This protein binds this small molecule.
Small molecule (SMILES): CC(c1ccc(C(F)(F)F)nc1)[S@@](C)(=O)=NC#N

Sequence of chain 1.F:
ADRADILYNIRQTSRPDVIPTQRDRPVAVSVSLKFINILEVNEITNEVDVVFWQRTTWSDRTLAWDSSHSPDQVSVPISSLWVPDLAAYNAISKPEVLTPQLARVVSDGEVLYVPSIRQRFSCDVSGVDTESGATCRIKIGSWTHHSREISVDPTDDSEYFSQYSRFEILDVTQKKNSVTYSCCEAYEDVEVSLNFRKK

Binding-site contacts:
Ligand atom C10 contacts residue SER142 of chain 1.F at 3.5 Å.
Ligand atom C9 contacts residue TYR89 of chain 1.F at 3.3 Å (hydrophobic).
Ligand atom N3 contacts residue TYR89 of chain 1.F at 2.7 Å.
Ligand atom C9 contacts residue TYR185 of chain 1.F at 3.6 Å (hydrophobic).
Ligand atom C5 contacts residue TYR192 of chain 1.F at 3.4 Å (hydrophobic).
Ligand atom F1 contacts residue THR144 of chain 1.F at 3.0 Å.
Ligand atom C4 contacts residue TRP143 of chain 1.F at 3.4 Å (hydrophobic).
Ligand atom C3 contacts residue TRP143 of chain 1.F at 3.2 Å (hydrophobic).
Ligand atom C5 contacts residue TRP143 of chain 1.F at 3.5 Å (hydrophobic).
Ligand atom C10 contacts residue TYR192 of chain 1.F at 3.5 Å (hydrophobic).
Ligand atom N1 contacts residue TRP143 of chain 1.F at 3.4 Å (h-bond).
Ligand atom N2 contacts residue TYR89 of chain 1.F at 3.6 Å.
Ligand atom C7 contacts residue TRP143 of chain 1.F at 3.3 Å (hydrophobic).
Ligand atom F3 contacts residue TYR192 of chain 1.F at 3.9 Å.
Ligand atom C5 contacts residue CYS188 of chain 1.F at 3.5 Å (hydrophobic).
Ligand atom C2 contacts residue TRP143 of chain 1.F at 3.5 Å (hydrophobic).
Ligand atom C3 contacts residue CYS188 of chain 1.F at 3.9 Å (hydrophobic).
Ligand atom C9 contacts residue TRP53 of chain 1.G at 3.6 Å (hydrophobic).
Ligand atom F2 contacts residue VAL114 of chain 1.G at 3.6 Å.
Ligand atom C9 contacts residue TRP143 of chain 1.F at 3.9 Å (hydrophobic).
Ligand atom C10 contacts residue TYR89 of chain 1.F at 3.7 Å (hydrophobic).
Ligand atom F1 contacts residue ARG104 of chain 1.G at 3.5 Å.
Ligand atom F2 contacts residue LEU112 of chain 1.G at 3.4 Å.
Ligand atom C8 contacts residue ARG104 of chain 1.G at 3.7 Å.
Ligand atom C10 contacts residue TRP143 of chain 1.F at 3.3 Å (hydrophobic).
Ligand atom C4 contacts residue TYR192 of chain 1.F at 3.9 Å (hydrophobic).
Ligand atom N3 contacts residue TRP53 of chain 1.G at 3.5 Å.
Ligand atom C6 contacts residue TRP143 of chain 1.F at 3.6 Å (hydrophobic).
Ligand atom N2 contacts residue TRP143 of chain 1.F at 3.1 Å.
Ligand atom N1 contacts residue VAL114 of chain 1.G at 3.6 Å.
Ligand atom C7 contacts residue VAL114 of chain 1.G at 3.7 Å (hydrophobic).
Ligand atom S1 contacts residue TRP143 of chain 1.F at 4.0 Å.
Ligand atom C1 contacts residue TRP53 of chain 1.G at 3.5 Å (hydrophobic).
Ligand atom F3 contacts residue LEU112 of chain 1.G at 4.0 Å.
Ligand atom F3 contacts residue ARG104 of chain 1.G at 2.9 Å.
Ligand atom N3 contacts residue TYR185 of chain 1.F at 3.6 Å.
Ligand atom O1 contacts residue TYR185 of chain 1.F at 3.4 Å.
Ligand atom C4 contacts residue CYS188 of chain 1.F at 3.3 Å (hydrophobic).
Ligand atom C1 contacts residue CYS188 of chain 1.F at 3.7 Å (hydrophobic).
Ligand atom C1 contacts residue CYS187 of chain 1.F at 3.8 Å (hydrophobic).

Sequence of chain 1.G:
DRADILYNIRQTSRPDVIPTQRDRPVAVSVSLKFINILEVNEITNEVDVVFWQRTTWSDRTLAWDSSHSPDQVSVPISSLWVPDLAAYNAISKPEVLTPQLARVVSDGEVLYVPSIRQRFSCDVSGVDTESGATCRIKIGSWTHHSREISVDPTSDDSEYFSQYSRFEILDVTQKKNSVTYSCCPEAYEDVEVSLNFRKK